Sequence of chain 9.E:
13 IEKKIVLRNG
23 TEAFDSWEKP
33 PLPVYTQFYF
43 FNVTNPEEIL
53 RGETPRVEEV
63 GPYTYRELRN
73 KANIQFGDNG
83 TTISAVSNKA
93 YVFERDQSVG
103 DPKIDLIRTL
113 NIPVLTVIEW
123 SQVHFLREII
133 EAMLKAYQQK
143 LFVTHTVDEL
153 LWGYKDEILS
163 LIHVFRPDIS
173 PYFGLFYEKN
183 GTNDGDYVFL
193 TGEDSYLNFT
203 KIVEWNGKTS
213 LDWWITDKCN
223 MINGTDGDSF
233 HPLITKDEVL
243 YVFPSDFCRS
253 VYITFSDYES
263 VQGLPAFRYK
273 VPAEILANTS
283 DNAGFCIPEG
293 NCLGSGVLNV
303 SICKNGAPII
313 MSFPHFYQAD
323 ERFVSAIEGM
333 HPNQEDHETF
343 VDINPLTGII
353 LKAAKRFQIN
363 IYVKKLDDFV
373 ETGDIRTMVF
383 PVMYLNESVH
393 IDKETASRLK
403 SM

Binding-site contacts:
Ligand atom C8 contacts residue GLY296 of chain 9.E at 4.4 Å.
Ligand atom C5 contacts residue ASN280 of chain 9.E at 3.7 Å.
Ligand atom C8 contacts residue ARG324 of chain 9.E at 4.2 Å.
Ligand atom O5 contacts residue ASN280 of chain 9.E at 2.4 Å (h-bond).
Ligand atom C2 contacts residue ASN280 of chain 9.E at 2.5 Å.
Ligand atom N2 contacts residue ASN280 of chain 9.E at 2.9 Å (h-bond).
Ligand atom O7 contacts residue ASN280 of chain 9.E at 4.4 Å.
Ligand atom C4 contacts residue ASN280 of chain 9.E at 4.2 Å.
Ligand atom C1 contacts residue ASN280 of chain 9.E at 1.4 Å.
Ligand atom C7 contacts residue ASN280 of chain 9.E at 3.9 Å.
Ligand atom C3 contacts residue ASN280 of chain 9.E at 3.8 Å.

The protein below binds the small molecule below.
Small molecule (SMILES): CC(=O)N[C@H]1[C@H](O[C@H]2[C@H](O)[C@@H](NC(C)=O)CO[C@@H]2CO)O[C@H](CO)[C@@H](O)[C@@H]1O